Sequence of chain 1.A:
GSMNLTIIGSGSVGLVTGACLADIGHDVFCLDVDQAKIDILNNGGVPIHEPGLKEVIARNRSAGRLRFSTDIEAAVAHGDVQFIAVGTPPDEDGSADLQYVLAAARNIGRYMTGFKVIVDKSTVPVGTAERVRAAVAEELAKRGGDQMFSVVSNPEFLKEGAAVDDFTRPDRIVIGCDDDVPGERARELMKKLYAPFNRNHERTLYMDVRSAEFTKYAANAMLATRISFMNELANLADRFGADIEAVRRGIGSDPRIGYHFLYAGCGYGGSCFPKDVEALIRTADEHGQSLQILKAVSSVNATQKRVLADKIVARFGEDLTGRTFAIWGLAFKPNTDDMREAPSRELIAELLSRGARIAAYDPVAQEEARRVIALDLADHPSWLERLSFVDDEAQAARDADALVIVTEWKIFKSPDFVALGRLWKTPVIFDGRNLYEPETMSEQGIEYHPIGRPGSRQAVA

Sequence of chain 1.B:
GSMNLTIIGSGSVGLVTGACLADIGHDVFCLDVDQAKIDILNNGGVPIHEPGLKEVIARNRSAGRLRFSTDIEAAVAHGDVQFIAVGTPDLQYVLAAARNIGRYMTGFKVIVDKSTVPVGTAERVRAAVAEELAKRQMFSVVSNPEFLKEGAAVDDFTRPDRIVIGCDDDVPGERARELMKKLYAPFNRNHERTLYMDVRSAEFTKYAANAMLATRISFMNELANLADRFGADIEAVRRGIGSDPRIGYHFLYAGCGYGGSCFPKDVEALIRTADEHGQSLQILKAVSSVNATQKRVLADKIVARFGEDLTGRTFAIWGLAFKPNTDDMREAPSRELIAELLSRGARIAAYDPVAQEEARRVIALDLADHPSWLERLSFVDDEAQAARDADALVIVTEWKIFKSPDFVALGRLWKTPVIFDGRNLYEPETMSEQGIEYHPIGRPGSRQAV

Binding-site contacts:
Ligand atom O2 contacts residue ARG439 of chain 1.A at 3.2 Å (salt-bridge).
Ligand atom O4 contacts residue TYR269 of chain 1.A at 3.0 Å (h-bond).
Ligand atom C4D contacts residue TYR274 of chain 1.A at 3.6 Å (hydrophobic).
Ligand atom O1B contacts residue GLU166 of chain 1.A at 3.1 Å (salt-bridge).
Ligand atom O1A contacts residue PHE279 of chain 1.A at 3.4 Å.
Ligand atom O1B contacts residue LYS339 of chain 1.A at 2.8 Å (salt-bridge).
Ligand atom O3D contacts residue PHE338 of chain 1.A at 3.0 Å (h-bond).
Ligand atom O3' contacts residue TRS1 of chain 1.M at 3.1 Å (h-bond).
Ligand atom O'P contacts residue LEU164 of chain 1.A at 3.4 Å (h-bond).
Ligand atom O4D contacts residue TYR274 of chain 1.A at 3.3 Å.
Ligand atom C6' contacts residue CYS278 of chain 1.A at 3.2 Å (hydrophobic).
Ligand atom C4' contacts residue LEU164 of chain 1.A at 3.3 Å (hydrophobic).
Ligand atom O4' contacts residue PHE163 of chain 1.A at 3.3 Å.
Ligand atom O3' contacts residue ARG262 of chain 1.B at 2.8 Å (salt-bridge).
Ligand atom C5' contacts residue LEU164 of chain 1.A at 3.3 Å (hydrophobic).
Ligand atom O1A contacts residue PHE267 of chain 1.A at 3.2 Å.
Ligand atom O3A contacts residue LYS339 of chain 1.A at 3.5 Å (salt-bridge).
Ligand atom N3 contacts residue TYR269 of chain 1.A at 3.0 Å (h-bond).
Ligand atom O'Q contacts residue GLU162 of chain 1.A at 3.5 Å (salt-bridge).
Ligand atom O'P contacts residue CYS278 of chain 1.A at 3.2 Å (h-bond).
Ligand atom O4 contacts residue PHE267 of chain 1.A at 3.2 Å.
Ligand atom N1 contacts residue ILE233 of chain 1.A at 3.5 Å.
Ligand atom C6' contacts residue GLU162 of chain 1.A at 3.4 Å.
Ligand atom O4' contacts residue LEU164 of chain 1.A at 2.7 Å (h-bond).
Ligand atom C1' contacts residue PHE279 of chain 1.A at 3.5 Å (hydrophobic).
Ligand atom O'Q contacts residue CYS278 of chain 1.A at 3.4 Å (h-bond).
Ligand atom O5' contacts residue CYS278 of chain 1.A at 3.4 Å.
Ligand atom O4' contacts residue LYS222 of chain 1.A at 3.0 Å (salt-bridge).
Ligand atom C6' contacts residue LYS222 of chain 1.A at 3.5 Å.
Ligand atom O2 contacts residue ILE233 of chain 1.A at 3.5 Å.
Ligand atom O4 contacts residue LEU268 of chain 1.A at 3.4 Å (h-bond).
Ligand atom C4' contacts residue LYS222 of chain 1.A at 3.3 Å.
Ligand atom O2A contacts residue LYS339 of chain 1.A at 3.6 Å.
Ligand atom O'Q contacts residue LYS222 of chain 1.A at 3.0 Å (salt-bridge).
Ligand atom O4D contacts residue ILE233 of chain 1.A at 3.5 Å.
Ligand atom O3D contacts residue GLY275 of chain 1.A at 3.1 Å (h-bond).
Ligand atom O2D contacts residue PHE338 of chain 1.A at 3.6 Å (h-bond).
Ligand atom O'Q contacts residue ASN226 of chain 1.A at 3.0 Å (h-bond).
Ligand atom O2' contacts residue ARG262 of chain 1.B at 3.0 Å (salt-bridge).
Ligand atom O'P contacts residue GLU162 of chain 1.A at 2.6 Å (salt-bridge).

This protein binds this small molecule.
Small molecule (SMILES): O=C(O)[C@H]1O[C@H](O[P](=O)(O)O[P](=O)(O)OC[C@H]2O[C@@H](n3ccc(=O)[nH]c3=O)[C@H](O)[C@@H]2O)[C@H](O)[C@@H](O)[C@@H]1O